Sequence of chain 1.B:
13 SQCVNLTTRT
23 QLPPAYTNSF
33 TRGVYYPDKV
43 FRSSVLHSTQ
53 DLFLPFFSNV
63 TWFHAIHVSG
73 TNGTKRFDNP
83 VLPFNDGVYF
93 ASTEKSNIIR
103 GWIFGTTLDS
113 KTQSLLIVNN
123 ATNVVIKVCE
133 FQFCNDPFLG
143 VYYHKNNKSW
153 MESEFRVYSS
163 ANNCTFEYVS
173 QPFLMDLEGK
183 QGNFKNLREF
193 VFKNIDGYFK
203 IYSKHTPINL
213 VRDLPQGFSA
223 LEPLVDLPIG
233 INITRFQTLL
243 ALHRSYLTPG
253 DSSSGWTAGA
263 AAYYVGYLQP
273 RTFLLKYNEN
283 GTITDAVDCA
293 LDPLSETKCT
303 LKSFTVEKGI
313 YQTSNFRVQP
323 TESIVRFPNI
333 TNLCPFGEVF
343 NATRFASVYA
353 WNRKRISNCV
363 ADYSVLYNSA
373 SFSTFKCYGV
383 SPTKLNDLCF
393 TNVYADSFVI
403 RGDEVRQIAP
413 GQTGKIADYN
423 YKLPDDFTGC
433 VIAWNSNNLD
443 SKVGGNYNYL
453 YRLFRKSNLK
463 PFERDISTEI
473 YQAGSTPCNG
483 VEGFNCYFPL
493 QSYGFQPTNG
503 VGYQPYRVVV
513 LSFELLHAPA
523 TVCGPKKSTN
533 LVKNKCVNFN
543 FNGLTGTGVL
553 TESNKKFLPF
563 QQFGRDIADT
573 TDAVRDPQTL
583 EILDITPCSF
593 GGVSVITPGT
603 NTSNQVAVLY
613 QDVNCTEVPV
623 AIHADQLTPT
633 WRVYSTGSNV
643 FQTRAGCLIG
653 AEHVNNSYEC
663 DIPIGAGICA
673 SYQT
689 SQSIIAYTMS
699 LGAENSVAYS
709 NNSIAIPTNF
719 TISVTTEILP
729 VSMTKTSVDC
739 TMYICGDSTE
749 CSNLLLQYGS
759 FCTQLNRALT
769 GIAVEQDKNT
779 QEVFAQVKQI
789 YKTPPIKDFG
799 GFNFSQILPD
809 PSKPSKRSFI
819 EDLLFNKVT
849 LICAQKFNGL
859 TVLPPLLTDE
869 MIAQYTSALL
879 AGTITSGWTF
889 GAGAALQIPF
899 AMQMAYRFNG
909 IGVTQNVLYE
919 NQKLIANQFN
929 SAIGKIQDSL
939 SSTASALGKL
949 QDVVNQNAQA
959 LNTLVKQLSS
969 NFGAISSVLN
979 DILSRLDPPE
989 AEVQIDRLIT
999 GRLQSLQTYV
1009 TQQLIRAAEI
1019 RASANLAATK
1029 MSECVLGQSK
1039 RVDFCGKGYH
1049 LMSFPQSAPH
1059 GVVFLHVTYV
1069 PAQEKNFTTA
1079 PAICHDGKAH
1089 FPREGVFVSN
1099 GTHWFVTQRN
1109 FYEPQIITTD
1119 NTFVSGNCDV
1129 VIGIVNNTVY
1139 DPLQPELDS

Binding-site contacts:
Ligand atom O6 contacts residue ASN165 of chain 1.B at 4.3 Å.
Ligand atom O7 contacts residue ASN164 of chain 1.B at 4.3 Å.
Ligand atom C7 contacts residue GLN115 of chain 1.B at 4.0 Å.
Ligand atom O7 contacts residue GLU132 of chain 1.B at 3.1 Å (salt-bridge).
Ligand atom O3 contacts residue GLU132 of chain 1.B at 2.9 Å (salt-bridge).
Ligand atom C7 contacts residue ASN164 of chain 1.B at 4.2 Å.
Ligand atom C1 contacts residue ASN164 of chain 1.B at 3.8 Å.
Ligand atom C7 contacts residue THR167 of chain 1.B at 3.9 Å.
Ligand atom C1 contacts residue ASN165 of chain 1.B at 1.4 Å.
Ligand atom O7 contacts residue GLN115 of chain 1.B at 3.5 Å (h-bond).
Ligand atom C2 contacts residue GLU132 of chain 1.B at 3.1 Å.
Ligand atom C3 contacts residue GLU132 of chain 1.B at 3.0 Å.
Ligand atom C1 contacts residue GLU132 of chain 1.B at 4.2 Å.
Ligand atom C4 contacts residue ASN165 of chain 1.B at 4.2 Å.
Ligand atom C2 contacts residue ASN165 of chain 1.B at 2.5 Å.
Ligand atom O5 contacts residue ASN165 of chain 1.B at 2.4 Å (h-bond).
Ligand atom C7 contacts residue ASN165 of chain 1.B at 3.3 Å.
Ligand atom C2 contacts residue ASN164 of chain 1.B at 4.5 Å.
Ligand atom C8 contacts residue GLU132 of chain 1.B at 4.2 Å.
Ligand atom C7 contacts residue GLU132 of chain 1.B at 2.9 Å.
Ligand atom N2 contacts residue GLU132 of chain 1.B at 2.2 Å (salt-bridge).
Ligand atom O7 contacts residue ASN165 of chain 1.B at 3.7 Å.
Ligand atom N2 contacts residue ASN164 of chain 1.B at 3.9 Å.
Ligand atom C8 contacts residue ASN165 of chain 1.B at 3.3 Å.
Ligand atom N2 contacts residue ASN165 of chain 1.B at 2.9 Å (h-bond).
Ligand atom C8 contacts residue THR167 of chain 1.B at 4.2 Å.
Ligand atom O7 contacts residue THR167 of chain 1.B at 2.9 Å.
Ligand atom C4 contacts residue GLU132 of chain 1.B at 4.5 Å.
Ligand atom C5 contacts residue ASN165 of chain 1.B at 3.7 Å.
Ligand atom C3 contacts residue ASN165 of chain 1.B at 3.8 Å.

A protein and the small-molecule ligand that binds it are described below.
Small molecule (SMILES): CC(=O)N[C@@H]1[C@@H](O)[C@H](O)[C@@H](CO)O[C@H]1O